The small molecule below binds the protein below.
Small molecule (SMILES): CC(=O)N[C@H]1[C@H]([C@H](O)[C@H](O)CO)O[C@@](O)(C(=O)O)C[C@@H]1O

Sequence of chain 4.A:
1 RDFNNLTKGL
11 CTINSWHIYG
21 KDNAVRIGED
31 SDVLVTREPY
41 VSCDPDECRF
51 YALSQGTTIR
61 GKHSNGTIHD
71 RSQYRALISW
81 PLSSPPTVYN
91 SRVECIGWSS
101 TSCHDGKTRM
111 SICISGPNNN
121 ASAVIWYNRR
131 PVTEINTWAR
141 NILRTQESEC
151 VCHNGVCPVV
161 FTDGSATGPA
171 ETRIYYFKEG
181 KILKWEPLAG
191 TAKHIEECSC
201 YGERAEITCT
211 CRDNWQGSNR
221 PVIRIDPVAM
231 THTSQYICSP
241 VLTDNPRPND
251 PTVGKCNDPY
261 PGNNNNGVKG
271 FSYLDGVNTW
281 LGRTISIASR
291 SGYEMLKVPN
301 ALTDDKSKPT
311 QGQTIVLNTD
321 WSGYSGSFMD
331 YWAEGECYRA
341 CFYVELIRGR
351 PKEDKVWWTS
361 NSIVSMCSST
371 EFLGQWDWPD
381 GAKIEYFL

Binding-site contacts:
Ligand atom C6 contacts residue SER291 of chain 4.A at 4.1 Å.
Ligand atom N5 contacts residue ASN318 of chain 4.A at 3.0 Å (h-bond).
Ligand atom C6 contacts residue SER289 of chain 4.A at 4.2 Å.
Ligand atom C4 contacts residue ASN318 of chain 4.A at 3.1 Å.
Ligand atom O10 contacts residue TRP321 of chain 4.A at 3.9 Å.
Ligand atom O1B contacts residue SER289 of chain 4.A at 4.2 Å.
Ligand atom C11 contacts residue ASP320 of chain 4.A at 3.6 Å.
Ligand atom O8 contacts residue SER286 of chain 4.A at 4.2 Å.
Ligand atom C9 contacts residue LYS352 of chain 4.A at 3.2 Å.
Ligand atom C8 contacts residue SER289 of chain 4.A at 3.5 Å.
Ligand atom N5 contacts residue TRP321 of chain 4.A at 4.3 Å.
Ligand atom C1 contacts residue ASN318 of chain 4.A at 3.9 Å.
Ligand atom C10 contacts residue TRP321 of chain 4.A at 3.8 Å (hydrophobic).
Ligand atom C10 contacts residue ASN318 of chain 4.A at 3.5 Å.
Ligand atom C7 contacts residue TRP321 of chain 4.A at 3.7 Å (hydrophobic).
Ligand atom O7 contacts residue TRP321 of chain 4.A at 4.0 Å.
Ligand atom O4 contacts residue THR319 of chain 4.A at 4.0 Å.
Ligand atom C4 contacts residue SER291 of chain 4.A at 3.8 Å.
Ligand atom O8 contacts residue SER289 of chain 4.A at 2.7 Å (h-bond).
Ligand atom C11 contacts residue SER291 of chain 4.A at 3.5 Å.
Ligand atom C1 contacts residue SER286 of chain 4.A at 3.5 Å.
Ligand atom C5 contacts residue ASN318 of chain 4.A at 3.7 Å.
Ligand atom C11 contacts residue TRP321 of chain 4.A at 3.7 Å (hydrophobic).
Ligand atom C11 contacts residue ASN318 of chain 4.A at 3.7 Å.
Ligand atom C9 contacts residue TRP321 of chain 4.A at 3.9 Å (hydrophobic).
Ligand atom C7 contacts residue SER289 of chain 4.A at 3.9 Å.
Ligand atom O1B contacts residue ALA288 of chain 4.A at 3.9 Å.
Ligand atom O9 contacts residue SER289 of chain 4.A at 3.9 Å.
Ligand atom C5 contacts residue SER291 of chain 4.A at 3.7 Å.
Ligand atom O4 contacts residue ASN318 of chain 4.A at 2.6 Å (h-bond).
Ligand atom N5 contacts residue SER291 of chain 4.A at 2.8 Å (h-bond).
Ligand atom C11 contacts residue THR319 of chain 4.A at 3.5 Å.
Ligand atom O9 contacts residue LYS352 of chain 4.A at 2.7 Å (salt-bridge).
Ligand atom C10 contacts residue SER291 of chain 4.A at 3.5 Å.
Ligand atom C9 contacts residue SER289 of chain 4.A at 3.7 Å.
Ligand atom O8 contacts residue ALA288 of chain 4.A at 4.1 Å.
Ligand atom O1A contacts residue SER286 of chain 4.A at 3.6 Å.
Ligand atom O1B contacts residue SER286 of chain 4.A at 2.5 Å (h-bond).
Ligand atom O1A contacts residue ASN318 of chain 4.A at 2.9 Å (h-bond).
Ligand atom C3 contacts residue ASN318 of chain 4.A at 3.9 Å.